Binding-site contacts:
Ligand atom CZ3 contacts residue TYR88 of chain 1.B at 2.9 Å (hydrophobic).
Ligand atom O contacts residue VAL77 of chain 1.B at 3.4 Å.
Ligand atom CD2 contacts residue LEU38 of chain 1.B at 3.4 Å (hydrophobic).
Ligand atom OD1 contacts residue LEU387 of chain 1.A at 3.3 Å.
Ligand atom OH contacts residue ILE45 of chain 1.B at 3.3 Å.
Ligand atom CA contacts residue GLN56 of chain 1.B at 3.4 Å.
Ligand atom SG contacts residue WHL1 of chain 1.D at 1.8 Å.
Ligand atom CB contacts residue GLN56 of chain 1.B at 3.2 Å.
Ligand atom CG contacts residue TYR522 of chain 1.A at 3.2 Å (hydrophobic).
Ligand atom CB contacts residue WHL1 of chain 1.D at 2.3 Å.
Ligand atom OD2 contacts residue HIS446 of chain 1.A at 3.3 Å (h-bond).
Ligand atom NE1 contacts residue LEU38 of chain 1.B at 2.8 Å (h-bond).
Ligand atom CE2 contacts residue LEU38 of chain 1.B at 3.2 Å (hydrophobic).
Ligand atom CE2 contacts residue MET34 of chain 1.B at 3.5 Å (hydrophobic).
Ligand atom OD1 contacts residue TYR522 of chain 1.A at 2.9 Å (h-bond).
Ligand atom CE2 contacts residue GLY42 of chain 1.B at 3.5 Å.
Ligand atom CG contacts residue TYR522 of chain 1.A at 2.9 Å (hydrophobic).
Ligand atom CD1 contacts residue GLN56 of chain 1.B at 3.1 Å.
Ligand atom O contacts residue THR521 of chain 1.A at 3.4 Å.
Ligand atom O contacts residue HIS80 of chain 1.B at 3.2 Å.
Ligand atom OD2 contacts residue HIS80 of chain 1.B at 3.1 Å (h-bond).
Ligand atom OD1 contacts residue ARG480 of chain 1.A at 2.6 Å (salt-bridge).
Ligand atom CG1 contacts residue ALA525 of chain 1.A at 3.5 Å (hydrophobic).
Ligand atom O contacts residue WHL1 of chain 1.D at 3.4 Å (h-bond).
Ligand atom OE1 contacts residue ARG480 of chain 1.A at 3.5 Å (salt-bridge).
Ligand atom SG contacts residue GLU488 of chain 1.A at 3.1 Å (salt-bridge).
Ligand atom O contacts residue ARG383 of chain 1.A at 2.6 Å (salt-bridge).
Ligand atom C contacts residue HIS80 of chain 1.B at 3.5 Å.
Ligand atom O contacts residue ARG450 of chain 1.A at 3.2 Å (salt-bridge).
Ligand atom OH contacts residue GLY42 of chain 1.B at 3.3 Å (h-bond).
Ligand atom CZ2 contacts residue GLY42 of chain 1.B at 3.3 Å.
Ligand atom OD1 contacts residue ARG450 of chain 1.A at 2.9 Å (salt-bridge).
Ligand atom O contacts residue TYR84 of chain 1.B at 2.9 Å (h-bond).
Ligand atom CA contacts residue WHL1 of chain 1.D at 3.4 Å.
Ligand atom CH2 contacts residue TYR88 of chain 1.B at 3.4 Å (hydrophobic).
Ligand atom CA contacts residue HIS80 of chain 1.B at 3.5 Å.
Ligand atom CZ2 contacts residue MET34 of chain 1.B at 3.5 Å (hydrophobic).
Ligand atom CZ2 contacts residue LEU38 of chain 1.B at 3.0 Å (hydrophobic).
Ligand atom OD2 contacts residue TYR522 of chain 1.A at 2.2 Å (h-bond).
Ligand atom CD2 contacts residue TYR84 of chain 1.B at 3.5 Å (hydrophobic).

Sequence of chain 1.A:
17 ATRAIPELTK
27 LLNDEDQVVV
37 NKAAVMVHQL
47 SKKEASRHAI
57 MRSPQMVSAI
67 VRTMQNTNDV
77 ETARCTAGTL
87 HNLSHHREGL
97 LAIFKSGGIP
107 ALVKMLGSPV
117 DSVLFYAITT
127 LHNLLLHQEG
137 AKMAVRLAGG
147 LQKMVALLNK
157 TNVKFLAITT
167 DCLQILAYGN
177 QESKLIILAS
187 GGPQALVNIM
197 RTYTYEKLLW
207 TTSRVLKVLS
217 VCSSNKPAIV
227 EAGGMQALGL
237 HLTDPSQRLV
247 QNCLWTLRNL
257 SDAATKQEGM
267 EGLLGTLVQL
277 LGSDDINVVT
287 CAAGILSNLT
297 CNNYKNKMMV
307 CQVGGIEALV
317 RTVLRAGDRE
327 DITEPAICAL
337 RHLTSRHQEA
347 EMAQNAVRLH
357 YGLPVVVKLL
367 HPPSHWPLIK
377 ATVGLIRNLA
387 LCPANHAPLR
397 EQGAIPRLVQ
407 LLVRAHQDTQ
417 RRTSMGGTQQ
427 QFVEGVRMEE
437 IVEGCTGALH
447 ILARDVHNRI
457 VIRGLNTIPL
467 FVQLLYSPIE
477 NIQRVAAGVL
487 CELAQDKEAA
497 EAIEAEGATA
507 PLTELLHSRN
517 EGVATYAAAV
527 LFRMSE

The small molecule below binds the protein below.
Small molecule (SMILES): CC(C)C[C@H](NC(=O)[C@H](CS)NC(=O)[C@H](CCC(N)=O)NC(=O)[C@H](CC1=CN=C2CC=CC=C12)NC(=O)[C@H](C)NC(=O)[C@H](C)NC(=O)[C@H](CCC(N)=O)NC(=O)[C@H](Cc1ccc(O)cc1)NC(=O)[C@H](CS)NC(=O)[C@@H](NC(=O)[C@H](C)N)C(C)C)C(=O)N[C@@H](CO)C(=O)N[C@@H](CC(=O)O)C(=O)N[C@@H](CC(=O)O)C(=O)N[C@@H](CC1=CN=C2CC=CC=C12)C(=O)N[C@H](C=O)CC(=O)O

Sequence of chain 1.B:
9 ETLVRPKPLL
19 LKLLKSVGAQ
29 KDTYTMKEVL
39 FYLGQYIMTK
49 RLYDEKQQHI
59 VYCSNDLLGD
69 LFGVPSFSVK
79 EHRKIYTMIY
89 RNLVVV